A protein and the small-molecule ligand that binds it are described below.
Small molecule (SMILES): Cn1c(SCC(=O)O)nc2c(=O)[nH]c(N)nc21

Binding-site contacts:
Ligand atom C1 contacts residue LYS223 of chain 1.B at 3.8 Å.
Ligand atom C4 contacts residue ASP187 of chain 1.B at 3.7 Å.
Ligand atom C8 contacts residue LYS223 of chain 1.B at 3.8 Å.
Ligand atom C1 contacts residue ARG257 of chain 1.B at 3.7 Å.
Ligand atom C1 contacts residue PHE192 of chain 1.B at 3.9 Å (hydrophobic).
Ligand atom C7 contacts residue ASP98 of chain 1.B at 3.7 Å.
Ligand atom N12 contacts residue MET141 of chain 1.B at 3.5 Å (h-bond).
Ligand atom N11 contacts residue ARG257 of chain 1.B at 3.3 Å.
Ligand atom N13 contacts residue ASN117 of chain 1.B at 2.9 Å (h-bond).
Ligand atom C7 contacts residue ILE119 of chain 1.B at 3.7 Å (hydrophobic).
Ligand atom O15 contacts residue PHE192 of chain 1.B at 3.9 Å.
Ligand atom C2 contacts residue ILE119 of chain 1.B at 3.8 Å (hydrophobic).
Ligand atom C5 contacts residue ASN117 of chain 1.B at 3.7 Å.
Ligand atom S17 contacts residue ARG257 of chain 1.B at 3.7 Å.
Ligand atom C7 contacts residue ASN117 of chain 1.B at 3.9 Å.
Ligand atom C8 contacts residue PHE192 of chain 1.B at 3.9 Å (hydrophobic).
Ligand atom O15 contacts residue GLY219 of chain 1.B at 3.1 Å (h-bond).
Ligand atom N13 contacts residue LEU217 of chain 1.B at 3.3 Å.
Ligand atom C5 contacts residue MET141 of chain 1.B at 3.9 Å (hydrophobic).
Ligand atom N11 contacts residue ILE119 of chain 1.B at 3.8 Å.
Ligand atom N9 contacts residue LYS223 of chain 1.B at 3.3 Å (salt-bridge).
Ligand atom C5 contacts residue ASP187 of chain 1.B at 3.3 Å.
Ligand atom C6 contacts residue LYS223 of chain 1.B at 3.6 Å.
Ligand atom C3 contacts residue ARG257 of chain 1.B at 3.2 Å.
Ligand atom C4 contacts residue LYS223 of chain 1.B at 3.6 Å.
Ligand atom O16 contacts residue ARG257 of chain 1.B at 3.0 Å (salt-bridge).
Ligand atom C7 contacts residue ARG257 of chain 1.B at 3.3 Å.
Ligand atom N9 contacts residue ARG257 of chain 1.B at 3.3 Å (salt-bridge).
Ligand atom C3 contacts residue PHE192 of chain 1.B at 3.7 Å (hydrophobic).
Ligand atom N10 contacts residue ARG257 of chain 1.B at 3.8 Å.
Ligand atom N12 contacts residue ASP187 of chain 1.B at 2.7 Å (salt-bridge).
Ligand atom C2 contacts residue ARG257 of chain 1.B at 3.6 Å.
Ligand atom C4 contacts residue MET141 of chain 1.B at 3.7 Å (hydrophobic).
Ligand atom N13 contacts residue ASP187 of chain 1.B at 2.9 Å (salt-bridge).
Ligand atom O15 contacts residue LYS223 of chain 1.B at 2.7 Å (salt-bridge).
Ligand atom C6 contacts residue ARG257 of chain 1.B at 3.9 Å.
Ligand atom N10 contacts residue ILE119 of chain 1.B at 3.8 Å.
Ligand atom O14 contacts residue LYS223 of chain 1.B at 3.3 Å.
Ligand atom N9 contacts residue PHE192 of chain 1.B at 3.4 Å.
Ligand atom N10 contacts residue ASN117 of chain 1.B at 3.1 Å (h-bond).

Sequence of chain 1.B:
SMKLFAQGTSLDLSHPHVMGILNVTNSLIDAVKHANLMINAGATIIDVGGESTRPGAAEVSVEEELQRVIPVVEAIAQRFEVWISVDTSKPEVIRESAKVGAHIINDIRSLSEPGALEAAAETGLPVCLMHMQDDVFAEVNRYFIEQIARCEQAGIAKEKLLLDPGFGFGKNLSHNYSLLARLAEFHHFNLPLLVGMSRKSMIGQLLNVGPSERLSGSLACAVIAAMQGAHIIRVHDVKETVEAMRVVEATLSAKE